Sequence of chain 1.A:
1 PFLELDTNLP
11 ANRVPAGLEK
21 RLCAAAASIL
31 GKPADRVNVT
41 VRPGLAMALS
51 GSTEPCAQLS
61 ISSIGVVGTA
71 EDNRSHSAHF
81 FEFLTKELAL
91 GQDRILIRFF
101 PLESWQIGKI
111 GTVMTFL

Binding-site contacts:
Ligand atom C11 contacts residue ARG36 of chain 1.A at 3.7 Å.
Ligand atom C8 contacts residue ARG36 of chain 1.A at 3.8 Å.
Ligand atom C8 contacts residue LYS109 of chain 1.A at 3.6 Å.
Ligand atom C2 contacts residue ASN38 of chain 1.A at 3.8 Å.
Ligand atom C4 contacts residue PHE2 of chain 1.A at 4.4 Å (hydrophobic).
Ligand atom C11 contacts residue PRO33 of chain 1.A at 4.1 Å (hydrophobic).
Ligand atom C2 contacts residue PHE2 of chain 1.A at 3.6 Å (hydrophobic).
Ligand atom C8 contacts residue MET114 of chain 1.A at 3.8 Å (hydrophobic).
Ligand atom N3 contacts residue ARG36 of chain 1.A at 3.9 Å.
Ligand atom N3 contacts residue PHE2 of chain 1.A at 3.6 Å.
Ligand atom N3 contacts residue PRO1 of chain 1.A at 2.3 Å (h-bond).
Ligand atom C9 contacts residue ARG36 of chain 1.A at 3.9 Å.
Ligand atom C9 contacts residue MET114 of chain 1.A at 4.0 Å (hydrophobic).
Ligand atom N1 contacts residue PRO1 of chain 1.A at 4.0 Å.
Ligand atom C5 contacts residue ARG36 of chain 1.A at 3.4 Å.
Ligand atom C7 contacts residue ARG36 of chain 1.A at 3.5 Å.
Ligand atom C2 contacts residue PRO1 of chain 1.A at 3.5 Å (hydrophobic).
Ligand atom C6 contacts residue ARG36 of chain 1.A at 3.8 Å.
Ligand atom C4 contacts residue ASN38 of chain 1.A at 4.2 Å.
Ligand atom N1 contacts residue ARG36 of chain 1.A at 4.2 Å.
Ligand atom C4 contacts residue PRO1 of chain 1.A at 1.4 Å (hydrophobic).
Ligand atom N3 contacts residue ASN38 of chain 1.A at 3.5 Å (h-bond).
Ligand atom C4 contacts residue ARG36 of chain 1.A at 3.4 Å.
Ligand atom C10 contacts residue ARG36 of chain 1.A at 3.9 Å.
Ligand atom C6 contacts residue PRO1 of chain 1.A at 3.7 Å (hydrophobic).
Ligand atom N1 contacts residue MET114 of chain 1.A at 4.3 Å.
Ligand atom C5 contacts residue PRO1 of chain 1.A at 2.5 Å (hydrophobic).
Ligand atom C9 contacts residue LYS109 of chain 1.A at 3.8 Å.
Ligand atom C2 contacts residue ARG36 of chain 1.A at 4.2 Å.
Ligand atom C12 contacts residue ARG36 of chain 1.A at 3.5 Å.
Ligand atom C12 contacts residue PRO33 of chain 1.A at 4.2 Å (hydrophobic).

This small molecule binds to this protein.
Small molecule (SMILES): c1ccc(-c2ccncn2)cc1